The small molecule below binds the protein below.
Small molecule (SMILES): CCCCN(CCCC)C(=O)c1nn(-c2ccc(C(=O)NS(=O)(=O)c3ccc4ccc(I)cc4c3)cc2C(=O)N2CCc3ccccc3C2)c(C)c1Cl

Binding-site contacts:
Ligand atom C51 contacts residue ASP73 of chain 1.A at 3.5 Å.
Ligand atom CL23 contacts residue GLU98 of chain 1.A at 3.4 Å.
Ligand atom C32 contacts residue TYR70 of chain 1.A at 3.9 Å (hydrophobic).
Ligand atom C18 contacts residue MET77 of chain 1.A at 3.3 Å (hydrophobic).
Ligand atom C48 contacts residue TYR70 of chain 1.A at 3.5 Å (hydrophobic).
Ligand atom O26 contacts residue PHE66 of chain 1.A at 4.0 Å.
Ligand atom C50 contacts residue ASP73 of chain 1.A at 3.8 Å.
Ligand atom C49 contacts residue PHE74 of chain 1.A at 3.9 Å (hydrophobic).
Ligand atom N43 contacts residue TYR70 of chain 1.A at 3.9 Å.
Ligand atom C24 contacts residue LEU99 of chain 1.A at 4.0 Å (hydrophobic).
Ligand atom C21 contacts residue ALA111 of chain 1.A at 4.0 Å (hydrophobic).
Ligand atom C5 contacts residue LEU99 of chain 1.A at 3.7 Å (hydrophobic).
Ligand atom C25 contacts residue PHE66 of chain 1.A at 3.7 Å (hydrophobic).
Ligand atom N7 contacts residue LEU99 of chain 1.A at 4.0 Å.
Ligand atom C3 contacts residue PHE66 of chain 1.A at 3.8 Å (hydrophobic).
Ligand atom C52 contacts residue ASP73 of chain 1.A at 3.6 Å.
Ligand atom C49 contacts residue TYR70 of chain 1.A at 3.9 Å (hydrophobic).
Ligand atom C2 contacts residue TYR70 of chain 1.A at 3.5 Å (hydrophobic).
Ligand atom C8 contacts residue LEU99 of chain 1.A at 3.9 Å (hydrophobic).
Ligand atom C46 contacts residue ASP73 of chain 1.A at 4.0 Å.
Ligand atom I41 contacts residue TYR164 of chain 1.A at 3.9 Å.
Ligand atom I41 contacts residue LEU163 of chain 1.A at 3.9 Å.
Ligand atom C19 contacts residue VAL95 of chain 1.A at 3.8 Å (hydrophobic).
Ligand atom C50 contacts residue PHE74 of chain 1.A at 4.0 Å (hydrophobic).
Ligand atom O26 contacts residue GLY107 of chain 1.A at 3.9 Å.
Ligand atom CL23 contacts residue LEU99 of chain 1.A at 3.8 Å.
Ligand atom N27 contacts residue TYR70 of chain 1.A at 2.9 Å (h-bond).
Ligand atom C51 contacts residue MET77 of chain 1.A at 3.8 Å (hydrophobic).
Ligand atom C33 contacts residue PHE66 of chain 1.A at 3.7 Å (hydrophobic).
Ligand atom S28 contacts residue TYR70 of chain 1.A at 3.5 Å (h-bond).
Ligand atom C44 contacts residue ASP73 of chain 1.A at 4.0 Å.
Ligand atom C39 contacts residue TYR164 of chain 1.A at 3.8 Å (hydrophobic).
Ligand atom C32 contacts residue PHE66 of chain 1.A at 3.9 Å (hydrophobic).
Ligand atom C37 contacts residue GLY107 of chain 1.A at 3.9 Å.
Ligand atom C21 contacts residue PHE115 of chain 1.A at 3.9 Å (hydrophobic).
Ligand atom C24 contacts residue ARG108 of chain 1.A at 3.6 Å.
Ligand atom C16 contacts residue MET77 of chain 1.A at 3.6 Å (hydrophobic).
Ligand atom C34 contacts residue PHE66 of chain 1.A at 3.9 Å (hydrophobic).
Ligand atom C15 contacts residue MET77 of chain 1.A at 3.3 Å (hydrophobic).
Ligand atom O30 contacts residue TYR70 of chain 1.A at 2.8 Å (h-bond).

Sequence of chain 1.A:
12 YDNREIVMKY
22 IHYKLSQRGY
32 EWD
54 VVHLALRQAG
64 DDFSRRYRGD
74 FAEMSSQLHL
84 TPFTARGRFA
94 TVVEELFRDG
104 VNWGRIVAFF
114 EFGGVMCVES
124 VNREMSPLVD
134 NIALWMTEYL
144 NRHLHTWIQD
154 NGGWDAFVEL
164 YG